Sequence of chain 1.F:
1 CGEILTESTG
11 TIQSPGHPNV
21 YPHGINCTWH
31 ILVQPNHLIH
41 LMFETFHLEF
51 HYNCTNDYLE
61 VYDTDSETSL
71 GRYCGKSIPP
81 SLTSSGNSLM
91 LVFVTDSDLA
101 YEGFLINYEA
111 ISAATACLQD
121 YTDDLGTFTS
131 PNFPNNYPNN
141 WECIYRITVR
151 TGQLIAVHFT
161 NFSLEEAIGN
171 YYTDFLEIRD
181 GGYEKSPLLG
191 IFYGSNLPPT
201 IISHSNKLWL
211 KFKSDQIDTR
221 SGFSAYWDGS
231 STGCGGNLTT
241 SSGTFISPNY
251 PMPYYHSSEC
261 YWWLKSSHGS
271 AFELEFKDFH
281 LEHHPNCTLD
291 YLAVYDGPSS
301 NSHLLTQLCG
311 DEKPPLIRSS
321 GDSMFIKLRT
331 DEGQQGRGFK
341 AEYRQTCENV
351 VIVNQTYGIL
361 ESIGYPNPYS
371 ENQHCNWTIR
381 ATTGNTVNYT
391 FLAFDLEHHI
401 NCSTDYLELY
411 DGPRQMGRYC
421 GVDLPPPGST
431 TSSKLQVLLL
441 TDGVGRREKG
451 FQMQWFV

This small molecule binds to this protein.
Small molecule (SMILES): CC(=O)N[C@@H]1[C@@H](O)[C@H](O)[C@@H](CO)O[C@H]1O

Binding-site contacts:
Ligand atom C3 contacts residue ASN53 of chain 1.F at 4.0 Å.
Ligand atom C2 contacts residue ASN53 of chain 1.F at 2.9 Å.
Ligand atom C1 contacts residue ASN53 of chain 1.F at 1.5 Å.
Ligand atom C1 contacts residue ARG72 of chain 1.F at 4.3 Å.
Ligand atom C2 contacts residue ARG72 of chain 1.F at 4.2 Å.
Ligand atom N2 contacts residue ASN53 of chain 1.F at 3.6 Å.
Ligand atom C6 contacts residue ASN53 of chain 1.F at 3.3 Å.
Ligand atom N2 contacts residue ARG72 of chain 1.F at 4.5 Å.
Ligand atom O5 contacts residue ASN53 of chain 1.F at 2.4 Å (h-bond).
Ligand atom C4 contacts residue ASN53 of chain 1.F at 4.2 Å.
Ligand atom C5 contacts residue ASN53 of chain 1.F at 3.3 Å.